Sequence of chain 28.A:
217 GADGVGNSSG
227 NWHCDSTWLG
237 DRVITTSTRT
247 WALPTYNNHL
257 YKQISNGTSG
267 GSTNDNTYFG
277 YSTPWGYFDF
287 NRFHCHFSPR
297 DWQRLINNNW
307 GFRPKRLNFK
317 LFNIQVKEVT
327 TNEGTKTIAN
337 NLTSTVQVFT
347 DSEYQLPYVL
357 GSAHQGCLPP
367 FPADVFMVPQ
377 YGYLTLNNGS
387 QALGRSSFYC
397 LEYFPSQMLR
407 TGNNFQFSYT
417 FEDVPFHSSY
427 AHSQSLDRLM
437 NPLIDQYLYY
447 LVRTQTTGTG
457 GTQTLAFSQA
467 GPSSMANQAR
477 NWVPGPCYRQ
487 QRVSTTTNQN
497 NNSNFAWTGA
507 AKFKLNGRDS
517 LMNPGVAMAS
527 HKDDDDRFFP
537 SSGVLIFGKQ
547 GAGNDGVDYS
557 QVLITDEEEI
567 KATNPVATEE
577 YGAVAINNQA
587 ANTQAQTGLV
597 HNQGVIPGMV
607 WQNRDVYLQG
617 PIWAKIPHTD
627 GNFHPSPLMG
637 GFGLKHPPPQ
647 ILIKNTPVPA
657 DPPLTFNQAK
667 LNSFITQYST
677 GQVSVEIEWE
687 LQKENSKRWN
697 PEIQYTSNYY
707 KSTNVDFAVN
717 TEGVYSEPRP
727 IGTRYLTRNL

This protein binds this small molecule.
Small molecule (SMILES): Nc1ncnc2c1ncn2[C@H]1C[C@H](O)[C@@H](COP(=O)(O)O)O1

Sequence of chain 16.A:
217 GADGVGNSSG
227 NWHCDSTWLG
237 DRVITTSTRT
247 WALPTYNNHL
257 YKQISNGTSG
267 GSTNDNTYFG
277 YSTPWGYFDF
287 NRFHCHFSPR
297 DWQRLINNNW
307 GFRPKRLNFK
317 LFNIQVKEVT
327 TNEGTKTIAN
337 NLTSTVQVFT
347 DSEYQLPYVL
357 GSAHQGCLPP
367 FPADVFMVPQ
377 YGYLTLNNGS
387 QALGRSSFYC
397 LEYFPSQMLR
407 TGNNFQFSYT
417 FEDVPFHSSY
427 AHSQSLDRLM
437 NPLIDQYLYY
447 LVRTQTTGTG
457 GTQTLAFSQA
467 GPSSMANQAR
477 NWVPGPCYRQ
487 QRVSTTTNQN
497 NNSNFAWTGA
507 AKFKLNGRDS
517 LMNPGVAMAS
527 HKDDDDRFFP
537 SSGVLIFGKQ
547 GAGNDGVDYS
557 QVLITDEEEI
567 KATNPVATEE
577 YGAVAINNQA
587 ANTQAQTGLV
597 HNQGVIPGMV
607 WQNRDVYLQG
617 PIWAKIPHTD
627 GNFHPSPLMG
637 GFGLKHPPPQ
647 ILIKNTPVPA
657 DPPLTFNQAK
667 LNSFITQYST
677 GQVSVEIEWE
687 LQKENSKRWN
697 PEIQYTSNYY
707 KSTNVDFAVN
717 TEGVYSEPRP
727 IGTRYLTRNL

Binding-site contacts:
Ligand atom N1 contacts residue PRO631 of chain 28.A at 3.5 Å (h-bond).
Ligand atom N6 contacts residue SER632 of chain 28.A at 3.3 Å (h-bond).
Ligand atom C2 contacts residue PRO631 of chain 28.A at 3.3 Å (hydrophobic).
Ligand atom N6 contacts residue PHE638 of chain 28.A at 3.9 Å.
Ligand atom N1 contacts residue PRO421 of chain 28.A at 4.3 Å.
Ligand atom C8 contacts residue PRO421 of chain 28.A at 4.3 Å (hydrophobic).
Ligand atom C4 contacts residue PRO421 of chain 28.A at 4.3 Å (hydrophobic).
Ligand atom O1P contacts residue LYS641 of chain 16.A at 4.0 Å.
Ligand atom N3 contacts residue PRO631 of chain 28.A at 3.6 Å.
Ligand atom C6 contacts residue SER632 of chain 28.A at 3.9 Å.
Ligand atom N9 contacts residue HIS630 of chain 28.A at 4.2 Å.
Ligand atom C6 contacts residue PRO631 of chain 28.A at 3.9 Å (hydrophobic).
Ligand atom N7 contacts residue HIS630 of chain 28.A at 4.1 Å.
Ligand atom N6 contacts residue GLY637 of chain 28.A at 3.7 Å.
Ligand atom C5 contacts residue PRO421 of chain 28.A at 4.1 Å (hydrophobic).
Ligand atom C4 contacts residue PRO631 of chain 28.A at 4.0 Å (hydrophobic).
Ligand atom C1' contacts residue PRO631 of chain 28.A at 4.3 Å (hydrophobic).
Ligand atom C8 contacts residue HIS630 of chain 28.A at 3.3 Å.
Ligand atom N6 contacts residue GLY639 of chain 28.A at 3.6 Å (h-bond).
Ligand atom N7 contacts residue SER632 of chain 28.A at 4.1 Å.
Ligand atom N1 contacts residue VAL420 of chain 28.A at 3.7 Å.
Ligand atom N7 contacts residue ASN609 of chain 28.A at 3.8 Å.
Ligand atom N1 contacts residue GLY639 of chain 28.A at 3.1 Å (h-bond).
Ligand atom C5 contacts residue PRO631 of chain 28.A at 4.2 Å (hydrophobic).
Ligand atom N1 contacts residue PHE638 of chain 28.A at 4.3 Å.
Ligand atom N7 contacts residue PRO421 of chain 28.A at 4.2 Å.
Ligand atom C2' contacts residue HIS630 of chain 28.A at 3.2 Å.
Ligand atom N9 contacts residue PRO421 of chain 28.A at 4.4 Å.
Ligand atom C2 contacts residue PRO421 of chain 28.A at 4.5 Å (hydrophobic).
Ligand atom C6 contacts residue PRO421 of chain 28.A at 4.1 Å (hydrophobic).
Ligand atom N3 contacts residue GLY639 of chain 28.A at 4.3 Å.
Ligand atom N6 contacts residue VAL420 of chain 28.A at 4.0 Å.
Ligand atom C2 contacts residue GLY639 of chain 28.A at 3.1 Å.
Ligand atom C2 contacts residue VAL420 of chain 28.A at 4.3 Å (hydrophobic).
Ligand atom C1' contacts residue HIS630 of chain 28.A at 4.0 Å.
Ligand atom C3' contacts residue HIS630 of chain 28.A at 4.4 Å.
Ligand atom C5 contacts residue SER632 of chain 28.A at 4.1 Å.
Ligand atom C6 contacts residue VAL420 of chain 28.A at 4.0 Å (hydrophobic).
Ligand atom C6 contacts residue GLY639 of chain 28.A at 3.8 Å.
Ligand atom O2P contacts residue ASP626 of chain 16.A at 4.2 Å.